Binding-site contacts:
Ligand atom C1 contacts residue CAM1 of chain 1.D at 0.1 Å.
Ligand atom O2 contacts residue TYR98 of chain 1.A at 2.6 Å (h-bond).
Ligand atom C10 contacts residue LEU255 of chain 1.A at 3.9 Å (hydrophobic).
Ligand atom C5 contacts residue HEM1 of chain 1.C at 3.8 Å.
Ligand atom C2 contacts residue TRP89 of chain 1.A at 4.0 Å (hydrophobic).
Ligand atom C8 contacts residue VAL303 of chain 1.A at 4.1 Å (hydrophobic).
Ligand atom C6 contacts residue LEU252 of chain 1.A at 4.1 Å (hydrophobic).
Ligand atom C4 contacts residue CAM1 of chain 1.D at 0.2 Å.
Ligand atom O2 contacts residue CAM1 of chain 1.D at 0.1 Å (h-bond).
Ligand atom O2 contacts residue LEU255 of chain 1.A at 3.3 Å.
Ligand atom C3 contacts residue TYR98 of chain 1.A at 3.8 Å (hydrophobic).
Ligand atom O2 contacts residue LEU252 of chain 1.A at 3.7 Å.
Ligand atom C3 contacts residue CAM1 of chain 1.D at 0.1 Å.
Ligand atom C7 contacts residue CAM1 of chain 1.D at 0.2 Å.
Ligand atom C9 contacts residue HEM1 of chain 1.C at 4.2 Å.
Ligand atom O5 contacts residue GLY256 of chain 1.A at 3.8 Å.
Ligand atom C2 contacts residue CAM1 of chain 1.D at 0.1 Å.
Ligand atom C10 contacts residue THR187 of chain 1.A at 3.9 Å.
Ligand atom C6 contacts residue GLY256 of chain 1.A at 3.7 Å.
Ligand atom C2 contacts residue LEU255 of chain 1.A at 4.0 Å (hydrophobic).
Ligand atom C5 contacts residue LEU252 of chain 1.A at 4.0 Å (hydrophobic).
Ligand atom O2 contacts residue TRP89 of chain 1.A at 3.4 Å.
Ligand atom O5 contacts residue HEM1 of chain 1.C at 2.8 Å (h-bond).
Ligand atom C10 contacts residue CAM1 of chain 1.D at 0.3 Å.
Ligand atom C2 contacts residue LEU252 of chain 1.A at 3.9 Å (hydrophobic).
Ligand atom C10 contacts residue VAL404 of chain 1.A at 3.9 Å (hydrophobic).
Ligand atom C10 contacts residue TRP89 of chain 1.A at 3.8 Å (hydrophobic).
Ligand atom C3 contacts residue LEU252 of chain 1.A at 4.0 Å (hydrophobic).
Ligand atom O5 contacts residue CAM1 of chain 1.D at 1.1 Å.
Ligand atom C2 contacts residue TYR98 of chain 1.A at 3.5 Å (hydrophobic).
Ligand atom C8 contacts residue ASP305 of chain 1.A at 4.1 Å.
Ligand atom C6 contacts residue CAM1 of chain 1.D at 0.2 Å.
Ligand atom C8 contacts residue CAM1 of chain 1.D at 0.1 Å.
Ligand atom C9 contacts residue VAL303 of chain 1.A at 3.9 Å (hydrophobic).
Ligand atom C5 contacts residue CAM1 of chain 1.D at 0.2 Å.
Ligand atom C4 contacts residue HEM1 of chain 1.C at 3.7 Å.
Ligand atom C9 contacts residue CAM1 of chain 1.D at 0.2 Å.
Ligand atom C6 contacts residue LEU255 of chain 1.A at 4.0 Å (hydrophobic).
Ligand atom C3 contacts residue HEM1 of chain 1.C at 4.0 Å.
Ligand atom C9 contacts residue THR260 of chain 1.A at 3.7 Å.

A protein and the small-molecule ligand that binds it are described below.
Small molecule (SMILES): CC1(C)[C@H]2CC(=O)[C@]1(C)C[C@H]2O

Sequence of chain 1.A:
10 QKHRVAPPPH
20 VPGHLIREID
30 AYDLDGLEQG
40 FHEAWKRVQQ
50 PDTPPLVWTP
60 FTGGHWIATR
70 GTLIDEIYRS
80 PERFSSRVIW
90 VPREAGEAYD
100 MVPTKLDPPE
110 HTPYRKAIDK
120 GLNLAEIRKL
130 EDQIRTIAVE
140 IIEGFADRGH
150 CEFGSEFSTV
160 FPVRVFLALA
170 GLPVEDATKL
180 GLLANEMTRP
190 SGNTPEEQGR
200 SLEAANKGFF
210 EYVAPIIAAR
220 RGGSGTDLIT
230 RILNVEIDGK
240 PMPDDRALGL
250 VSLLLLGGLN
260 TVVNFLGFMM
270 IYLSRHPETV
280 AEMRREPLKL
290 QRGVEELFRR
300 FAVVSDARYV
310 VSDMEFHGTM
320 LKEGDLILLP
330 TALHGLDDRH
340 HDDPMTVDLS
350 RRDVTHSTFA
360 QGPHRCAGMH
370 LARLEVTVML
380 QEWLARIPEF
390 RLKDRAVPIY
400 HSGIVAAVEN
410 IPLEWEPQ